The small molecule below binds the protein below.
Small molecule (SMILES): CC(=O)N[C@@H]1[C@@H](O)[C@H](O)[C@@H](CO)O[C@H]1O

Sequence of chain 1.C:
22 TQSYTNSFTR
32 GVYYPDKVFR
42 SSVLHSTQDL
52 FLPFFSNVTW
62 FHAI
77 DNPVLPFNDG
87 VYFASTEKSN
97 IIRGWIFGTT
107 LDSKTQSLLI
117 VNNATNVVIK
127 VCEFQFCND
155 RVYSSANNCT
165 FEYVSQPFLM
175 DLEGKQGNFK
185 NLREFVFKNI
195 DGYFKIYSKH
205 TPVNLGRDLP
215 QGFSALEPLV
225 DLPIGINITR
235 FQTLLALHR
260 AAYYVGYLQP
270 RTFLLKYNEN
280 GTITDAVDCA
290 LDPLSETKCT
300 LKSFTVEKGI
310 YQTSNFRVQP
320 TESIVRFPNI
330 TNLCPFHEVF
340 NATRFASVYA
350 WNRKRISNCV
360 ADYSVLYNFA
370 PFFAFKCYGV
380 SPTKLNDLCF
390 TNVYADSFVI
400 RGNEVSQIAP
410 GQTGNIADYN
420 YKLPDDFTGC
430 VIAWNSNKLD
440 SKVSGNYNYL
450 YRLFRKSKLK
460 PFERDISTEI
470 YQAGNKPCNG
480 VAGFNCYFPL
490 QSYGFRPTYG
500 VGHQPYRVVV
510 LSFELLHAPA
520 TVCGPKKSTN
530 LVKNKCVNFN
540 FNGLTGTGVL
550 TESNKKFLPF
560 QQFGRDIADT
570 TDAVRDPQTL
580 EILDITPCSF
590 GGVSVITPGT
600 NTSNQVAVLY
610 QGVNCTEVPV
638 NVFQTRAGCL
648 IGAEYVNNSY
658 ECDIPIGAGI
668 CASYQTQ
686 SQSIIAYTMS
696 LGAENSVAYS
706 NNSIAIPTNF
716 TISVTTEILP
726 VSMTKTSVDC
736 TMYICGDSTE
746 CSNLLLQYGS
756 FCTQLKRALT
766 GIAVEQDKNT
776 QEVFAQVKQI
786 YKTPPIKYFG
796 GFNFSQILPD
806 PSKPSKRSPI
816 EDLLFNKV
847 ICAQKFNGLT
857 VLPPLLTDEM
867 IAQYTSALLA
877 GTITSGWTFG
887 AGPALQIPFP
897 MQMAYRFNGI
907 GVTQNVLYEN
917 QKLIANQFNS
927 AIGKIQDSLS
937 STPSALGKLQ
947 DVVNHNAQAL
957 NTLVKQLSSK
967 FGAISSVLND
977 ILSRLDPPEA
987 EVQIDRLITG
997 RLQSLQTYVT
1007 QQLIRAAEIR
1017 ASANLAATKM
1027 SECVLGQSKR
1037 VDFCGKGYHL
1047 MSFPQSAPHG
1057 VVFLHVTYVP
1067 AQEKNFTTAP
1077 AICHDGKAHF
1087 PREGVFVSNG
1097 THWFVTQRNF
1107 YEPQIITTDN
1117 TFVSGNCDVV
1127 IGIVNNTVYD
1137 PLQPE

Binding-site contacts:
Ligand atom C4 contacts residue ASN654 of chain 1.C at 4.2 Å.
Ligand atom C5 contacts residue ASN654 of chain 1.C at 3.7 Å.
Ligand atom C8 contacts residue ASN654 of chain 1.C at 4.5 Å.
Ligand atom O5 contacts residue ASN654 of chain 1.C at 2.4 Å (h-bond).
Ligand atom N2 contacts residue ASN654 of chain 1.C at 2.9 Å (h-bond).
Ligand atom O7 contacts residue ASN654 of chain 1.C at 3.5 Å (h-bond).
Ligand atom C1 contacts residue ASN654 of chain 1.C at 1.4 Å.
Ligand atom O6 contacts residue ASN654 of chain 1.C at 4.5 Å.
Ligand atom C3 contacts residue ASN654 of chain 1.C at 3.8 Å.
Ligand atom C2 contacts residue ASN654 of chain 1.C at 2.4 Å.
Ligand atom C7 contacts residue ASN654 of chain 1.C at 3.4 Å.